Binding-site contacts:
Ligand atom C7 contacts residue ASN140 of chain 1.C at 3.1 Å.
Ligand atom C3 contacts residue ASN140 of chain 1.C at 3.8 Å.
Ligand atom N2 contacts residue ASN140 of chain 1.C at 2.9 Å (h-bond).
Ligand atom C4 contacts residue ASN140 of chain 1.C at 4.2 Å.
Ligand atom O5 contacts residue ASN140 of chain 1.C at 2.4 Å (h-bond).
Ligand atom C8 contacts residue ASN140 of chain 1.C at 4.3 Å.
Ligand atom C1 contacts residue ASN140 of chain 1.C at 1.4 Å.
Ligand atom C2 contacts residue ASN140 of chain 1.C at 2.5 Å.
Ligand atom O7 contacts residue ASN140 of chain 1.C at 2.9 Å (h-bond).
Ligand atom C5 contacts residue ASN140 of chain 1.C at 3.7 Å.

Sequence of chain 1.C:
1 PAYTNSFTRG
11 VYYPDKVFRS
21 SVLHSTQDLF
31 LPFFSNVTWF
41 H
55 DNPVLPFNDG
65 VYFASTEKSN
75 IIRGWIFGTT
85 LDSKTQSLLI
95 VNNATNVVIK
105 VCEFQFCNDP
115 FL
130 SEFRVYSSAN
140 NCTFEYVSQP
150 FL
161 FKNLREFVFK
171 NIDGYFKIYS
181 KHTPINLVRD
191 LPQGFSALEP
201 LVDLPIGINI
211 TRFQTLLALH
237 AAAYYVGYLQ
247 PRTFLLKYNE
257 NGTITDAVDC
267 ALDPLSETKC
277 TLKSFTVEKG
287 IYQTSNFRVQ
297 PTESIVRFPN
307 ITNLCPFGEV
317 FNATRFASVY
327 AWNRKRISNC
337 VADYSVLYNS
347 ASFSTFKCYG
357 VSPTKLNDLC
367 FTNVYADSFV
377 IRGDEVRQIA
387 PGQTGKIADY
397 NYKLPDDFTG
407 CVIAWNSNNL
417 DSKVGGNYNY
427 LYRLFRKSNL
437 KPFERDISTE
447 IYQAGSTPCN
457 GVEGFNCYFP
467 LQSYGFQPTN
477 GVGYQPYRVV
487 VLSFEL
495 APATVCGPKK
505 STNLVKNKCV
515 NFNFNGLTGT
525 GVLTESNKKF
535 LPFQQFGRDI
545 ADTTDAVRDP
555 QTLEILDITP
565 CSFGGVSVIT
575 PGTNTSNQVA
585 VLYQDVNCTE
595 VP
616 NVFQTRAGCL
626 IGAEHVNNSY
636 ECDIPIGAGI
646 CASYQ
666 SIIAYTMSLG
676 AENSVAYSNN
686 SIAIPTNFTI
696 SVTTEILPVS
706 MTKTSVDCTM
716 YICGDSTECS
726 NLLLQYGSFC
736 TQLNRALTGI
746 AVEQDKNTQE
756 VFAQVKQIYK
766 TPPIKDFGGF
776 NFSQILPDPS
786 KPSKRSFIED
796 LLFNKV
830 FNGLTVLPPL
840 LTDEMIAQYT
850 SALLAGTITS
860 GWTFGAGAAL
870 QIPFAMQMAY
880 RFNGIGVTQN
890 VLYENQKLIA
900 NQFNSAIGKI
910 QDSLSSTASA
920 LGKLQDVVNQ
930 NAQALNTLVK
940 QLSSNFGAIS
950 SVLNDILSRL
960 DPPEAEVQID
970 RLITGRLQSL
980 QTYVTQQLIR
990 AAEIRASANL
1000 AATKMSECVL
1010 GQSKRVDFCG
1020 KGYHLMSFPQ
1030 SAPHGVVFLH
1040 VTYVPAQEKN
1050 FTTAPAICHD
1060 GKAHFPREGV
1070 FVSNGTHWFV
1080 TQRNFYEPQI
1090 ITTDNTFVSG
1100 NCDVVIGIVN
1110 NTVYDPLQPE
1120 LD

This small molecule binds to this protein.
Small molecule (SMILES): CC(=O)N[C@@H]1[C@@H](O)[C@H](O)[C@@H](CO)O[C@H]1O